The protein below binds the small molecule below.
Small molecule (SMILES): O=c1[nH]cnc2c1ncn2[C@@H]1O[C@H](COP(=O)(O)O)[C@@H](O)[C@H]1O

Binding-site contacts:
Ligand atom C8 contacts residue MET70 of chain 2.A at 3.5 Å (hydrophobic).
Ligand atom O2P contacts residue GLY236 of chain 2.A at 2.9 Å (h-bond).
Ligand atom C4 contacts residue ILE200 of chain 2.A at 3.7 Å (hydrophobic).
Ligand atom O3' contacts residue SER68 of chain 2.A at 2.8 Å (h-bond).
Ligand atom O3' contacts residue ASP234 of chain 2.A at 2.6 Å (salt-bridge).
Ligand atom C2 contacts residue CYS201 of chain 2.A at 3.3 Å (hydrophobic).
Ligand atom C5 contacts residue MET284 of chain 2.A at 3.7 Å (hydrophobic).
Ligand atom C3' contacts residue SER68 of chain 2.A at 3.7 Å.
Ligand atom N3 contacts residue CYS201 of chain 2.A at 3.7 Å.
Ligand atom N7 contacts residue GLY283 of chain 2.A at 3.4 Å.
Ligand atom O6 contacts residue GLY319 of chain 2.A at 3.5 Å.
Ligand atom O3P contacts residue GLY257 of chain 2.A at 2.9 Å (h-bond).
Ligand atom O5' contacts residue GLY235 of chain 2.A at 3.5 Å.
Ligand atom N1 contacts residue GLU318 of chain 2.A at 2.9 Å (salt-bridge).
Ligand atom N7 contacts residue MET284 of chain 2.A at 2.9 Å (h-bond).
Ligand atom O6 contacts residue GLY285 of chain 2.A at 2.7 Å (h-bond).
Ligand atom C6 contacts residue GLY285 of chain 2.A at 3.7 Å.
Ligand atom O6 contacts residue GLY283 of chain 2.A at 3.4 Å.
Ligand atom O6 contacts residue MET284 of chain 2.A at 3.2 Å (h-bond).
Ligand atom O2P contacts residue GLY198 of chain 2.A at 3.5 Å.
Ligand atom P contacts residue SER199 of chain 2.A at 3.7 Å.
Ligand atom C8 contacts residue ILE200 of chain 2.A at 3.7 Å (hydrophobic).
Ligand atom N7 contacts residue ILE200 of chain 2.A at 3.5 Å.
Ligand atom O2' contacts residue AUN1 of chain 2.C at 3.3 Å.
Ligand atom O1P contacts residue SER199 of chain 2.A at 2.7 Å (h-bond).
Ligand atom C3' contacts residue ASP234 of chain 2.A at 3.4 Å.
Ligand atom O3' contacts residue MET255 of chain 2.A at 3.6 Å.
Ligand atom C5' contacts residue TYR281 of chain 2.A at 3.6 Å (hydrophobic).
Ligand atom C5 contacts residue ILE200 of chain 2.A at 3.5 Å (hydrophobic).
Ligand atom O2' contacts residue ASP234 of chain 2.A at 2.5 Å (salt-bridge).
Ligand atom O1P contacts residue SER258 of chain 2.A at 3.0 Å (h-bond).
Ligand atom C2 contacts residue GLU318 of chain 2.A at 3.7 Å.
Ligand atom O5' contacts residue GLY198 of chain 2.A at 3.5 Å.
Ligand atom O1P contacts residue TYR281 of chain 2.A at 2.6 Å (h-bond).
Ligand atom O3P contacts residue SER258 of chain 2.A at 3.3 Å (h-bond).
Ligand atom N1 contacts residue AUN1 of chain 2.C at 3.7 Å.
Ligand atom O2' contacts residue ASN173 of chain 2.A at 3.7 Å.
Ligand atom C4' contacts residue ASP234 of chain 2.A at 3.5 Å.
Ligand atom O2P contacts residue SER199 of chain 2.A at 2.8 Å (h-bond).
Ligand atom C2' contacts residue ASP234 of chain 2.A at 3.6 Å.

Sequence of chain 2.A:
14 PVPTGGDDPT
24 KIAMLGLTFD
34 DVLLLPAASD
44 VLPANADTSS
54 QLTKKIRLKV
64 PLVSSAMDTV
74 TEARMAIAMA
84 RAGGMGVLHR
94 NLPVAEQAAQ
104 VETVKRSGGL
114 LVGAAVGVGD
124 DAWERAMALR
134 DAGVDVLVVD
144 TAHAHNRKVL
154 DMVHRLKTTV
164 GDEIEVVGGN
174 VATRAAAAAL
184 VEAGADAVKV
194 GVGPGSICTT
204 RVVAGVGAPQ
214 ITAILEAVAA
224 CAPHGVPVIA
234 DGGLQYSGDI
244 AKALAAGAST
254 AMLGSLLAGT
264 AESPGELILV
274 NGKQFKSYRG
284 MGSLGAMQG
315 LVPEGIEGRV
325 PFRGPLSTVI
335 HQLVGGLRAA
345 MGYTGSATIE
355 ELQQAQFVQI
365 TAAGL